A protein and the small-molecule ligand that binds it are described below.
Small molecule (SMILES): C[C@H](N)C(=O)N[C@@H](CS)C(=O)N[C@@H](CC(N)=O)C(=O)N[C@@H](CC(=O)O)C(=O)N[C@@H](CCC(=O)O)C(=O)N[C@@H](CC(N)=O)C(=O)N[C@@H](Cc1ccc(O)cc1)C(=O)N[C@@H](C)C(=O)O

Sequence of chain 2.A:
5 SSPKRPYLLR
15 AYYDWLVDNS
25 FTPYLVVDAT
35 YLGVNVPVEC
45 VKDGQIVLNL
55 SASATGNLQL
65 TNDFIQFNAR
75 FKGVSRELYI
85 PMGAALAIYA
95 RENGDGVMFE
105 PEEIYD

Binding-site contacts:
Ligand atom OD1 contacts residue PHE75 of chain 2.A at 3.7 Å.
Ligand atom OD2 contacts residue LYS76 of chain 2.A at 3.2 Å (salt-bridge).
Ligand atom CB contacts residue CYS44 of chain 2.A at 3.1 Å (hydrophobic).
Ligand atom C contacts residue ARG74 of chain 2.A at 3.5 Å.
Ligand atom CB contacts residue PHE75 of chain 2.A at 3.6 Å (hydrophobic).
Ligand atom CB contacts residue ARG74 of chain 2.A at 3.3 Å.
Ligand atom OD1 contacts residue ARG74 of chain 2.A at 3.4 Å (salt-bridge).
Ligand atom C contacts residue VAL51 of chain 2.A at 3.6 Å (hydrophobic).
Ligand atom CB contacts residue SER57 of chain 2.A at 3.7 Å.
Ligand atom O contacts residue ALA58 of chain 2.A at 3.3 Å.
Ligand atom N contacts residue VAL51 of chain 2.A at 2.8 Å (h-bond).
Ligand atom CG contacts residue ARG74 of chain 2.A at 3.2 Å.
Ligand atom OH contacts residue SER79 of chain 2.A at 3.3 Å (h-bond).
Ligand atom C contacts residue SER57 of chain 2.A at 3.5 Å.
Ligand atom CZ contacts residue ASN72 of chain 2.A at 3.6 Å.
Ligand atom O contacts residue SER57 of chain 2.A at 3.5 Å (h-bond).
Ligand atom CG contacts residue LYS76 of chain 2.A at 3.4 Å.
Ligand atom OD2 contacts residue GLY77 of chain 2.A at 2.8 Å (h-bond).
Ligand atom CB contacts residue VAL51 of chain 2.A at 3.6 Å (hydrophobic).
Ligand atom OD1 contacts residue LYS76 of chain 2.A at 2.8 Å (salt-bridge).
Ligand atom CB contacts residue ALA58 of chain 2.A at 3.6 Å (hydrophobic).
Ligand atom CA contacts residue VAL51 of chain 2.A at 3.4 Å (hydrophobic).
Ligand atom OD1 contacts residue ASN53 of chain 2.A at 2.9 Å (h-bond).
Ligand atom OD1 contacts residue LEU52 of chain 2.A at 3.7 Å.
Ligand atom OD2 contacts residue ARG74 of chain 2.A at 3.4 Å.
Ligand atom CB contacts residue TYR28 of chain 2.A at 3.6 Å (hydrophobic).
Ligand atom SG contacts residue CYS44 of chain 2.A at 2.0 Å (h-bond).
Ligand atom CB contacts residue ASN53 of chain 2.A at 3.6 Å.
Ligand atom N contacts residue ARG74 of chain 2.A at 2.7 Å (salt-bridge).
Ligand atom OE2 contacts residue ARG95 of chain 2.A at 2.8 Å (salt-bridge).
Ligand atom OH contacts residue ASN72 of chain 2.A at 3.3 Å.
Ligand atom CB contacts residue ARG74 of chain 2.A at 3.5 Å.
Ligand atom CA contacts residue ARG74 of chain 2.A at 3.5 Å.
Ligand atom N contacts residue SER57 of chain 2.A at 2.8 Å (h-bond).
Ligand atom CE1 contacts residue SER79 of chain 2.A at 3.5 Å.
Ligand atom O contacts residue ARG74 of chain 2.A at 2.7 Å (salt-bridge).
Ligand atom CA contacts residue SER57 of chain 2.A at 3.4 Å.
Ligand atom ND2 contacts residue ALA58 of chain 2.A at 3.3 Å (h-bond).
Ligand atom ND2 contacts residue ASN53 of chain 2.A at 3.0 Å (h-bond).
Ligand atom CA contacts residue ARG74 of chain 2.A at 3.6 Å.